Binding-site contacts:
Ligand atom C2 contacts residue ASN12 of chain 47.M at 3.3 Å.
Ligand atom O7 contacts residue ASN12 of chain 47.M at 3.6 Å.
Ligand atom N2 contacts residue ASN12 of chain 47.M at 3.8 Å.
Ligand atom C7 contacts residue ASN12 of chain 47.M at 3.9 Å.
Ligand atom C1 contacts residue ASN12 of chain 47.M at 2.2 Å.
Ligand atom O5 contacts residue ASN12 of chain 47.M at 2.8 Å (h-bond).
Ligand atom C5 contacts residue ASN12 of chain 47.M at 4.2 Å.

A small-molecule ligand and the protein it binds are described below.
Small molecule (SMILES): CC(=O)N[C@H]1[C@H](O[C@H]2[C@H](O)[C@@H](NC(C)=O)CO[C@@H]2CO)O[C@H](CO)[C@@H](O)[C@@H]1O

Sequence of chain 47.M:
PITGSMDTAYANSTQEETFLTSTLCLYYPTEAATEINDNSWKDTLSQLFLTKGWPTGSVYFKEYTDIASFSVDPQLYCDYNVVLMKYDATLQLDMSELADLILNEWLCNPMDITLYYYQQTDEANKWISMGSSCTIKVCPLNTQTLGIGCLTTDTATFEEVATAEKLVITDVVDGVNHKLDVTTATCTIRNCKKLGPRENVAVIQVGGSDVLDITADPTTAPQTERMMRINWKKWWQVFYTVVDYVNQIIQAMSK